Sequence of chain 48.F:
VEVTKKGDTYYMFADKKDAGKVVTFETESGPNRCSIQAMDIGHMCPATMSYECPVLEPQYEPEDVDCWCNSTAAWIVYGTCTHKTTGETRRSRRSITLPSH

This small molecule binds to this protein.
Small molecule (SMILES): CC(=O)N[C@@H]1[C@@H](O)[C@H](O)[C@@H](CO)O[C@H]1O

Binding-site contacts:
Ligand atom C2 contacts residue ASN70 of chain 48.F at 2.5 Å.
Ligand atom C7 contacts residue PRO31 of chain 48.F at 3.4 Å (hydrophobic).
Ligand atom C3 contacts residue ASN70 of chain 48.F at 3.8 Å.
Ligand atom C4 contacts residue ASN70 of chain 48.F at 4.2 Å.
Ligand atom O7 contacts residue SER71 of chain 48.F at 4.2 Å.
Ligand atom C5 contacts residue ASN70 of chain 48.F at 3.7 Å.
Ligand atom C3 contacts residue PRO31 of chain 48.F at 4.0 Å (hydrophobic).
Ligand atom C2 contacts residue PRO31 of chain 48.F at 3.9 Å (hydrophobic).
Ligand atom C6 contacts residue ARG33 of chain 48.F at 4.1 Å.
Ligand atom O6 contacts residue ARG33 of chain 48.F at 3.6 Å.
Ligand atom N2 contacts residue PRO31 of chain 48.F at 2.8 Å (h-bond).
Ligand atom N2 contacts residue ASN70 of chain 48.F at 2.9 Å (h-bond).
Ligand atom N2 contacts residue ASN32 of chain 48.F at 4.2 Å.
Ligand atom C7 contacts residue ASN70 of chain 48.F at 3.1 Å.
Ligand atom C1 contacts residue ARG33 of chain 48.F at 4.2 Å.
Ligand atom C1 contacts residue ASN70 of chain 48.F at 1.4 Å.
Ligand atom O5 contacts residue ASN70 of chain 48.F at 2.4 Å (h-bond).
Ligand atom C5 contacts residue ARG33 of chain 48.F at 4.1 Å.
Ligand atom O7 contacts residue ASN70 of chain 48.F at 3.3 Å (h-bond).
Ligand atom O7 contacts residue PRO31 of chain 48.F at 3.2 Å (h-bond).
Ligand atom C8 contacts residue ASN70 of chain 48.F at 3.6 Å.
Ligand atom O3 contacts residue PRO31 of chain 48.F at 4.0 Å.